This protein binds this small molecule.
Small molecule (SMILES): Nc1ncnc2c1ncn2[C@@H]1O[C@H](COP(=O)(O)OP(=O)(O)OP(O)(O)=S)[C@@H](O)[C@H]1O

Sequence of chain 1.B:
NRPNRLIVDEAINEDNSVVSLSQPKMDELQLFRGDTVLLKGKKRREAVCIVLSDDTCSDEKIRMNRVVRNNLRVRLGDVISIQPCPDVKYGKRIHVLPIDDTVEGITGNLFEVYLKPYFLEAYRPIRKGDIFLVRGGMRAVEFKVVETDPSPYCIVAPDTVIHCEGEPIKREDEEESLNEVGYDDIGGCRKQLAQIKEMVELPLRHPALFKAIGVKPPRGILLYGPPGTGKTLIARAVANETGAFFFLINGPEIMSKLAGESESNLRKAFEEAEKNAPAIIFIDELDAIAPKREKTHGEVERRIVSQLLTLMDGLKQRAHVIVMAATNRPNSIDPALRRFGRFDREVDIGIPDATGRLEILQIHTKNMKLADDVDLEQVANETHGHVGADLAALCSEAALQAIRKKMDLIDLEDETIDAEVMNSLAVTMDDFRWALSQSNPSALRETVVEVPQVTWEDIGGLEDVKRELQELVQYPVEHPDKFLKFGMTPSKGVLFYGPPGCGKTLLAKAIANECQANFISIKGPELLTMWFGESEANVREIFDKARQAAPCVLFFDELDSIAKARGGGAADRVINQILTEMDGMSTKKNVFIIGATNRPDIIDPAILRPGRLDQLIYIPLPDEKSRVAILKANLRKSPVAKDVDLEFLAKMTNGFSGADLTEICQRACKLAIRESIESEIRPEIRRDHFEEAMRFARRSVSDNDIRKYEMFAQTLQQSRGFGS

Binding-site contacts:
Ligand atom O2G contacts residue MG1 of chain 1.P at 2.0 Å.
Ligand atom C6 contacts residue ILE379 of chain 1.B at 3.1 Å (hydrophobic).
Ligand atom O1B contacts residue GLY249 of chain 1.B at 2.7 Å (h-bond).
Ligand atom C8 contacts residue GLY247 of chain 1.B at 3.1 Å.
Ligand atom PB contacts residue GLY247 of chain 1.B at 3.5 Å.
Ligand atom N6 contacts residue GLY206 of chain 1.B at 2.7 Å (h-bond).
Ligand atom N7 contacts residue GLY249 of chain 1.B at 3.3 Å (h-bond).
Ligand atom O3G contacts residue ASN347 of chain 1.B at 2.8 Å (h-bond).
Ligand atom O2B contacts residue MG1 of chain 1.P at 2.0 Å.
Ligand atom O1A contacts residue THR251 of chain 1.B at 3.6 Å (h-bond).
Ligand atom N6 contacts residue ILE379 of chain 1.B at 3.2 Å.
Ligand atom C8 contacts residue GLY407 of chain 1.B at 3.5 Å.
Ligand atom C2 contacts residue ASP204 of chain 1.B at 3.1 Å.
Ligand atom S1G contacts residue PRO246 of chain 1.B at 3.5 Å.
Ligand atom S1G contacts residue GLY247 of chain 1.B at 3.5 Å (h-bond).
Ligand atom O2' contacts residue HIS383 of chain 1.B at 2.9 Å.
Ligand atom O3G contacts residue PRO246 of chain 1.B at 3.6 Å.
Ligand atom S1G contacts residue ARG358 of chain 1.C at 3.5 Å.
Ligand atom O1B contacts residue THR248 of chain 1.B at 3.1 Å (h-bond).
Ligand atom N7 contacts residue GLY407 of chain 1.B at 3.6 Å.
Ligand atom N7 contacts residue GLY247 of chain 1.B at 3.6 Å (h-bond).
Ligand atom C8 contacts residue GLY249 of chain 1.B at 3.5 Å.
Ligand atom PB contacts residue MG1 of chain 1.P at 3.2 Å.
Ligand atom O1B contacts residue LYS250 of chain 1.B at 2.8 Å (salt-bridge).
Ligand atom O1A contacts residue LEU252 of chain 1.B at 3.4 Å (h-bond).
Ligand atom O3B contacts residue GLY247 of chain 1.B at 2.7 Å (h-bond).
Ligand atom N3 contacts residue HIS383 of chain 1.B at 3.3 Å (h-bond).
Ligand atom O1B contacts residue GLY247 of chain 1.B at 3.6 Å (h-bond).
Ligand atom PG contacts residue MG1 of chain 1.P at 3.3 Å.
Ligand atom O1A contacts residue LYS250 of chain 1.B at 3.4 Å (salt-bridge).
Ligand atom N7 contacts residue THR248 of chain 1.B at 3.2 Å (h-bond).
Ligand atom O1A contacts residue GLY249 of chain 1.B at 2.9 Å.
Ligand atom O3A contacts residue GLY247 of chain 1.B at 3.4 Å.
Ligand atom O3B contacts residue MG1 of chain 1.P at 3.5 Å.
Ligand atom O2B contacts residue THR251 of chain 1.B at 2.7 Å (h-bond).
Ligand atom O4' contacts residue ALA408 of chain 1.B at 3.5 Å.
Ligand atom O3B contacts residue LYS250 of chain 1.B at 3.0 Å (salt-bridge).
Ligand atom N1 contacts residue GLY206 of chain 1.B at 3.2 Å (h-bond).
Ligand atom PB contacts residue LYS250 of chain 1.B at 3.4 Å.
Ligand atom N1 contacts residue ILE379 of chain 1.B at 3.0 Å.

Sequence of chain 1.C:
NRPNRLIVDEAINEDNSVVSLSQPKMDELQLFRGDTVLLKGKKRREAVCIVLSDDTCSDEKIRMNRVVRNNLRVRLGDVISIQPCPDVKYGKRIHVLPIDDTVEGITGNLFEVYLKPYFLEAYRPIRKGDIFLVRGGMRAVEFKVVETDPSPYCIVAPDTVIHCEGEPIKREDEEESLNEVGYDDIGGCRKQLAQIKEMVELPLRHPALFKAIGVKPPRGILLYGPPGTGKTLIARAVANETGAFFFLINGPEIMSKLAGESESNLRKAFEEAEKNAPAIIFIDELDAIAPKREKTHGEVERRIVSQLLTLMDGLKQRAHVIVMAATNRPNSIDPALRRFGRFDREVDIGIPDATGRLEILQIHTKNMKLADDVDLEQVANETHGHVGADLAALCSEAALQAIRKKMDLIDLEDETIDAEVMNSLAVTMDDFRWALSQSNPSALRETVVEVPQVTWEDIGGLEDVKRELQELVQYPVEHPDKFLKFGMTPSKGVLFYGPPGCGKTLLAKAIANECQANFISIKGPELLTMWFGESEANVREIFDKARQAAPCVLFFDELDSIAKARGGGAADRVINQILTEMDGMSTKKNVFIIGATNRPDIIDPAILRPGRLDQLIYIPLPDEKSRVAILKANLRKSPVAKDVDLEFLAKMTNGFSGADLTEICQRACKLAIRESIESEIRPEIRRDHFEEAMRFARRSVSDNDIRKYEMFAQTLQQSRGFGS